Binding-site contacts:
Ligand atom O10 contacts residue SER171 of chain 3.A at 2.6 Å (h-bond).
Ligand atom C3 contacts residue MET84 of chain 3.C at 3.4 Å (hydrophobic).
Ligand atom C5 contacts residue MN1 of chain 3.I at 3.2 Å.
Ligand atom N4 contacts residue HIS146 of chain 3.C at 3.4 Å (h-bond).
Ligand atom N1 contacts residue HIS145 of chain 3.C at 3.2 Å (h-bond).
Ligand atom C7 contacts residue GLU7 of chain 3.B at 3.5 Å.
Ligand atom N1 contacts residue HIS53 of chain 3.B at 3.1 Å (h-bond).
Ligand atom N4 contacts residue GLU56 of chain 3.B at 3.1 Å (salt-bridge).
Ligand atom N1 contacts residue GLU149 of chain 3.C at 3.3 Å (salt-bridge).
Ligand atom C5 contacts residue MN1 of chain 3.G at 3.3 Å.
Ligand atom C7 contacts residue GLU149 of chain 3.C at 3.1 Å.
Ligand atom N4 contacts residue MN1 of chain 3.G at 2.3 Å.
Ligand atom C3 contacts residue MN1 of chain 3.G at 3.2 Å.
Ligand atom N4 contacts residue HIS52 of chain 3.B at 3.1 Å (h-bond).
Ligand atom N1 contacts residue MET84 of chain 3.C at 3.3 Å.
Ligand atom N2 contacts residue MET84 of chain 3.C at 3.3 Å.
Ligand atom C6 contacts residue MN1 of chain 3.I at 3.6 Å.
Ligand atom C6 contacts residue GLU7 of chain 3.B at 3.6 Å.
Ligand atom C5 contacts residue HIS145 of chain 3.C at 3.2 Å.
Ligand atom O13 contacts residue GLU149 of chain 3.C at 2.9 Å (salt-bridge).
Ligand atom N1 contacts residue MN1 of chain 3.I at 2.2 Å.
Ligand atom C5 contacts residue MET84 of chain 3.C at 3.5 Å (hydrophobic).
Ligand atom C8 contacts residue GLU7 of chain 3.B at 3.6 Å.
Ligand atom O10 contacts residue ARG76 of chain 3.A at 2.8 Å (salt-bridge).
Ligand atom O11 contacts residue ARG76 of chain 3.A at 3.1 Å (salt-bridge).
Ligand atom C3 contacts residue GLU56 of chain 3.B at 3.4 Å.
Ligand atom O13 contacts residue HIS29 of chain 3.C at 3.0 Å (h-bond).
Ligand atom C7 contacts residue MN1 of chain 3.I at 3.2 Å.
Ligand atom O13 contacts residue MN1 of chain 3.I at 2.2 Å.
Ligand atom O12 contacts residue ARG98 of chain 3.A at 2.7 Å (salt-bridge).
Ligand atom N4 contacts residue MET84 of chain 3.C at 3.5 Å.
Ligand atom O11 contacts residue ARG98 of chain 3.A at 3.1 Å (salt-bridge).
Ligand atom N2 contacts residue MN1 of chain 3.I at 3.3 Å.
Ligand atom O13 contacts residue HIS53 of chain 3.B at 3.4 Å (h-bond).
Ligand atom O12 contacts residue LYS173 of chain 3.A at 2.7 Å (salt-bridge).
Ligand atom C7 contacts residue MET84 of chain 3.C at 3.6 Å (hydrophobic).
Ligand atom C8 contacts residue GLU149 of chain 3.C at 3.6 Å.
Ligand atom O11 contacts residue LYS153 of chain 3.C at 2.7 Å (salt-bridge).
Ligand atom C5 contacts residue HIS52 of chain 3.B at 3.2 Å.
Ligand atom O13 contacts residue GLU7 of chain 3.B at 2.8 Å (salt-bridge).

Sequence of chain 3.C:
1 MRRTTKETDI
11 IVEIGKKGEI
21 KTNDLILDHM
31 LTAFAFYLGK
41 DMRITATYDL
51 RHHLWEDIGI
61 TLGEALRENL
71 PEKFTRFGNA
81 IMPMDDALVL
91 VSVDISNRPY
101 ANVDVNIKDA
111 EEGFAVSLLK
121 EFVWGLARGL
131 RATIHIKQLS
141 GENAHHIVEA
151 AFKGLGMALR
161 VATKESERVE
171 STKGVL

Sequence of chain 3.A:
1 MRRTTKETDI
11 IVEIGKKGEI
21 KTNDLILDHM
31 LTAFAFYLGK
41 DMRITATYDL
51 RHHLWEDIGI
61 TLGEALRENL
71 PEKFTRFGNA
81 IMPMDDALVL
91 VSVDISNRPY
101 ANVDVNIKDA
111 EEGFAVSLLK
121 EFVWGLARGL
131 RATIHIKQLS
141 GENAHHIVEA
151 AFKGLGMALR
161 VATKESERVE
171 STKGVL

Sequence of chain 3.B:
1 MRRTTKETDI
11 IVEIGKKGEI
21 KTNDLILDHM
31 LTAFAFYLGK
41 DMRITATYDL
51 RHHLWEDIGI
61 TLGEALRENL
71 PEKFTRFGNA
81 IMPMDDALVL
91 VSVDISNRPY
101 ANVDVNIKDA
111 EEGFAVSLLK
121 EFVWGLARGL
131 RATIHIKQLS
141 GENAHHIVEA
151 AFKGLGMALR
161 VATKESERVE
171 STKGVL

A protein and the small-molecule ligand that binds it are described below.
Small molecule (SMILES): O=P(O)(O)C[C@H](O)Cn1cncn1